The small molecule below binds the protein below.
Small molecule (SMILES): NC(N)=NCCC[C@H](NC(=O)[C@@H]1CCCN1)C(=O)N[C@H](C=O)Cc1cnc[nH]1

Sequence of chain 3.V:
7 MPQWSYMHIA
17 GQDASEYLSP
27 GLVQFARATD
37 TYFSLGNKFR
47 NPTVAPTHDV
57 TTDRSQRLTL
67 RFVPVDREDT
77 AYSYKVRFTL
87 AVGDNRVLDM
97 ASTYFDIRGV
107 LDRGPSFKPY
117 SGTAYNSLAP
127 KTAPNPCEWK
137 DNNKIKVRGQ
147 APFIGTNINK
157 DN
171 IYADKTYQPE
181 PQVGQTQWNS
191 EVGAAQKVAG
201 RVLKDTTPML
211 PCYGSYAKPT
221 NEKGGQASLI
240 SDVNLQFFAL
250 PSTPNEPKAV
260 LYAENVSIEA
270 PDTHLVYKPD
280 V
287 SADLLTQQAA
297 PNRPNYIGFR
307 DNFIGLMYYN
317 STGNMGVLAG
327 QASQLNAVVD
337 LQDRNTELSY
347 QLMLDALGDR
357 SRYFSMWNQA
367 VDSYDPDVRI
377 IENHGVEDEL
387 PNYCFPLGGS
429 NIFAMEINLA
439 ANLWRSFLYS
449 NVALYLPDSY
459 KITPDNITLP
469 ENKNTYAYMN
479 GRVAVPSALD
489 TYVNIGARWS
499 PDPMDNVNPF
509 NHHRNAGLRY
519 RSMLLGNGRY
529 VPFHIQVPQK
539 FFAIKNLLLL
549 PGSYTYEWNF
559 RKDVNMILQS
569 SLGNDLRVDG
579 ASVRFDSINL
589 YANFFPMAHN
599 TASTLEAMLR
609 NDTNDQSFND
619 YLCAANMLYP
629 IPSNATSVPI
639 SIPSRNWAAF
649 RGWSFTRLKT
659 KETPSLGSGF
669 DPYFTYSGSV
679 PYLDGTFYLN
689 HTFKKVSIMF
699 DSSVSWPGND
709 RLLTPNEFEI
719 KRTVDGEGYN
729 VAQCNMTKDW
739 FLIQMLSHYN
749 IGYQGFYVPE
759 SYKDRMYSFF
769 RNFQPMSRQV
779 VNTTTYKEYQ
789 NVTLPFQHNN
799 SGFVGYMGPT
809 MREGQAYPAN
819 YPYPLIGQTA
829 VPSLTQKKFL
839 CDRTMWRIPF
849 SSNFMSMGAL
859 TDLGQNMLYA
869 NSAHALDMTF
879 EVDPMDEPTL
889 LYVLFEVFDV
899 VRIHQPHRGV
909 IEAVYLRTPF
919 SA

Sequence of chain 3.T:
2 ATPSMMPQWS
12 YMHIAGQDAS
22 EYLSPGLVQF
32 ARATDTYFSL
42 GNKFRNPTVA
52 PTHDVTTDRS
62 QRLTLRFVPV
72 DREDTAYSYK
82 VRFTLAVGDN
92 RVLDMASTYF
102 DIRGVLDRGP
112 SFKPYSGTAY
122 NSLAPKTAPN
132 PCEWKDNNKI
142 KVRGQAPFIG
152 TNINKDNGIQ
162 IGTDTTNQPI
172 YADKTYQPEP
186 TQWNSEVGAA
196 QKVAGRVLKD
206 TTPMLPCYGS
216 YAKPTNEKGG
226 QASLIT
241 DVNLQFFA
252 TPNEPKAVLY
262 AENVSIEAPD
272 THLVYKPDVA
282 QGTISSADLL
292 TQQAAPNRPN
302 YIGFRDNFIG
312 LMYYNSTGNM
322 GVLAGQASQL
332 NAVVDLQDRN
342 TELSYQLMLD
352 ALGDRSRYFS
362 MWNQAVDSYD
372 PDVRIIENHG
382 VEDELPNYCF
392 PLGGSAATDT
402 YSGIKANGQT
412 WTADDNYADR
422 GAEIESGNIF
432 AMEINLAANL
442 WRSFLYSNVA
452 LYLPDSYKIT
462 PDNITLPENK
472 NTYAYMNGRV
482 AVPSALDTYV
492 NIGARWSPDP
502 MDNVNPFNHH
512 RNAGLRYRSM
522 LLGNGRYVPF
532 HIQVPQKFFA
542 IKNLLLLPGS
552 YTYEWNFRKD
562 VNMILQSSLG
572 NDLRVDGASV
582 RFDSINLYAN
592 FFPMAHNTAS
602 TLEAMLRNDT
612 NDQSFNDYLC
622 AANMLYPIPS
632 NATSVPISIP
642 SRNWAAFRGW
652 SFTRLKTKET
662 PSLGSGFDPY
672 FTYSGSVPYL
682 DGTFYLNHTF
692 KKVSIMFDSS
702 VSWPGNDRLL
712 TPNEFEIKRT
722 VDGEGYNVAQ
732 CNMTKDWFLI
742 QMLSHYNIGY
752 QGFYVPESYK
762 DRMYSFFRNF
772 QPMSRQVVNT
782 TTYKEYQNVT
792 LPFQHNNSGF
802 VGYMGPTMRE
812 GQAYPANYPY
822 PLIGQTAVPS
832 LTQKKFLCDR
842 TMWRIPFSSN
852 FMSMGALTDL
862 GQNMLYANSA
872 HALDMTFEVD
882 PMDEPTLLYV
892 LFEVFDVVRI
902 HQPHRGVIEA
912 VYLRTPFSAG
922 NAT

Binding-site contacts:
Ligand atom O contacts residue TYR619 of chain 3.T at 3.9 Å.
Ligand atom N contacts residue ASP618 of chain 3.T at 3.5 Å (salt-bridge).
Ligand atom O contacts residue ARG649 of chain 3.T at 3.2 Å (salt-bridge).
Ligand atom CA contacts residue TYR619 of chain 3.T at 3.6 Å (hydrophobic).
Ligand atom CA contacts residue ARG649 of chain 3.T at 3.9 Å.
Ligand atom N contacts residue TYR619 of chain 3.T at 3.7 Å.
Ligand atom CG contacts residue ASN617 of chain 3.T at 3.6 Å.
Ligand atom CG contacts residue GLU894 of chain 3.T at 3.8 Å.
Ligand atom C contacts residue ARG649 of chain 3.T at 3.8 Å.
Ligand atom CG contacts residue PHE896 of chain 3.T at 3.4 Å (hydrophobic).
Ligand atom CD contacts residue ARG46 of chain 3.V at 3.9 Å.
Ligand atom CD2 contacts residue GLU894 of chain 3.T at 4.2 Å.
Ligand atom CE1 contacts residue LEU348 of chain 3.T at 4.0 Å (hydrophobic).
Ligand atom CD2 contacts residue ARG845 of chain 3.T at 3.8 Å.
Ligand atom CB contacts residue CYS621 of chain 3.T at 3.7 Å (hydrophobic).
Ligand atom C contacts residue ARG649 of chain 3.T at 4.2 Å.
Ligand atom CB contacts residue GLU894 of chain 3.T at 4.2 Å.
Ligand atom ND1 contacts residue LEU348 of chain 3.T at 4.2 Å.
Ligand atom CB contacts residue TYR619 of chain 3.T at 4.0 Å (hydrophobic).
Ligand atom N contacts residue TYR619 of chain 3.T at 3.4 Å.
Ligand atom CB contacts residue TYR619 of chain 3.T at 3.1 Å (hydrophobic).
Ligand atom CD contacts residue CYS621 of chain 3.T at 4.2 Å (hydrophobic).
Ligand atom C contacts residue ASN617 of chain 3.T at 4.2 Å.
Ligand atom CE1 contacts residue GLU894 of chain 3.T at 4.3 Å.
Ligand atom N contacts residue ARG649 of chain 3.T at 3.8 Å.
Ligand atom CA contacts residue TYR619 of chain 3.T at 3.8 Å (hydrophobic).
Ligand atom C contacts residue TYR619 of chain 3.T at 3.4 Å (hydrophobic).
Ligand atom CG contacts residue ARG46 of chain 3.V at 3.7 Å.
Ligand atom CA contacts residue CYS621 of chain 3.T at 3.1 Å (hydrophobic).
Ligand atom CD contacts residue ASN617 of chain 3.T at 2.8 Å.
Ligand atom CE1 contacts residue MET843 of chain 3.T at 4.1 Å (hydrophobic).
Ligand atom CB contacts residue ARG649 of chain 3.T at 3.8 Å.
Ligand atom O contacts residue ARG845 of chain 3.T at 4.2 Å.
Ligand atom CA contacts residue ARG649 of chain 3.T at 4.0 Å.
Ligand atom N contacts residue CYS621 of chain 3.T at 3.2 Å (h-bond).
Ligand atom CA contacts residue ASN617 of chain 3.T at 4.2 Å.
Ligand atom ND1 contacts residue GLU894 of chain 3.T at 3.9 Å.
Ligand atom CB contacts residue PHE896 of chain 3.T at 3.9 Å (hydrophobic).
Ligand atom CB contacts residue ARG649 of chain 3.T at 3.6 Å.
Ligand atom N contacts residue ASN617 of chain 3.T at 2.8 Å (h-bond).